Sequence of chain 4.C:
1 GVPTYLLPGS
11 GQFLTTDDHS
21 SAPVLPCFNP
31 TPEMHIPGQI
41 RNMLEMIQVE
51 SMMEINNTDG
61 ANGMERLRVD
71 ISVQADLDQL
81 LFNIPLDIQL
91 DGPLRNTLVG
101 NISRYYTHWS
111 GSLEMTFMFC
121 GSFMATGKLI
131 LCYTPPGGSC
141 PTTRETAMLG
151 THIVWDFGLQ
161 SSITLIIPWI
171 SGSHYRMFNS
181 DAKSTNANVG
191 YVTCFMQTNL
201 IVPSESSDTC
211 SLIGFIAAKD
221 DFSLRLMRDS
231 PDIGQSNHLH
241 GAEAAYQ

Sequence of chain 4.A:
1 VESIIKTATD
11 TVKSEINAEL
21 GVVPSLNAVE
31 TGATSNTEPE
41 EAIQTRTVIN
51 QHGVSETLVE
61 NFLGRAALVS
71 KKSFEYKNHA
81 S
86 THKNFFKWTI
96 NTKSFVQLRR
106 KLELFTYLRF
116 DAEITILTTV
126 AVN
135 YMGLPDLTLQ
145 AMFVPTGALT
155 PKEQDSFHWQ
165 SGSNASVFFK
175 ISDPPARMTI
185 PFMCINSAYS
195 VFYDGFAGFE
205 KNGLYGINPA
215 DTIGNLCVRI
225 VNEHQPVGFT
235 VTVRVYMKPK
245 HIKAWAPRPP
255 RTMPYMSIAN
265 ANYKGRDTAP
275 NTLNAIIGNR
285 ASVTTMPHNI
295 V

Binding-site contacts:
Ligand atom C5 contacts residue PRO231 of chain 4.C at 3.7 Å (hydrophobic).
Ligand atom O4 contacts residue PRO231 of chain 4.C at 3.8 Å.
Ligand atom C11 contacts residue PRO231 of chain 4.C at 3.7 Å (hydrophobic).
Ligand atom C5 contacts residue ASN275 of chain 4.A at 3.6 Å.
Ligand atom O7 contacts residue ARG270 of chain 4.A at 3.8 Å.
Ligand atom O3 contacts residue ASP91 of chain 4.C at 4.0 Å.
Ligand atom O6 contacts residue PRO274 of chain 4.A at 3.7 Å.
Ligand atom C4 contacts residue PRO231 of chain 4.C at 3.5 Å (hydrophobic).
Ligand atom C3 contacts residue ASP232 of chain 4.C at 4.0 Å.
Ligand atom C10 contacts residue ASN275 of chain 4.A at 3.3 Å.
Ligand atom C4 contacts residue ASP91 of chain 4.C at 3.2 Å.
Ligand atom C4 contacts residue PRO274 of chain 4.A at 4.0 Å (hydrophobic).
Ligand atom O4 contacts residue ASP91 of chain 4.C at 2.7 Å (salt-bridge).
Ligand atom O10 contacts residue ARG270 of chain 4.A at 3.3 Å.
Ligand atom C3 contacts residue PRO274 of chain 4.A at 4.1 Å (hydrophobic).
Ligand atom N5 contacts residue ASN275 of chain 4.A at 3.6 Å (h-bond).
Ligand atom C4 contacts residue ASN275 of chain 4.A at 3.8 Å.
Ligand atom C4 contacts residue ARG104 of chain 4.C at 3.9 Å.
Ligand atom C5 contacts residue PRO274 of chain 4.A at 4.0 Å (hydrophobic).
Ligand atom C11 contacts residue GLY234 of chain 4.C at 3.8 Å.
Ligand atom O4 contacts residue ARG95 of chain 4.C at 3.6 Å (salt-bridge).
Ligand atom O7 contacts residue PRO274 of chain 4.A at 3.4 Å.
Ligand atom O4 contacts residue ASN275 of chain 4.A at 3.0 Å (h-bond).
Ligand atom C4 contacts residue ASP232 of chain 4.C at 3.5 Å.
Ligand atom O3 contacts residue GLY282 of chain 4.A at 3.4 Å.
Ligand atom C3 contacts residue PRO274 of chain 4.A at 3.8 Å (hydrophobic).
Ligand atom O6 contacts residue ASP91 of chain 4.C at 3.1 Å.
Ligand atom N5 contacts residue ASP232 of chain 4.C at 4.1 Å.
Ligand atom C3 contacts residue ARG104 of chain 4.C at 3.8 Å.
Ligand atom O1B contacts residue ARG104 of chain 4.C at 2.8 Å (salt-bridge).
Ligand atom N5 contacts residue PRO231 of chain 4.C at 2.9 Å (h-bond).
Ligand atom C6 contacts residue ASP91 of chain 4.C at 3.8 Å.
Ligand atom O4 contacts residue ASP232 of chain 4.C at 2.7 Å (salt-bridge).
Ligand atom C11 contacts residue ASP232 of chain 4.C at 3.8 Å.
Ligand atom O10 contacts residue ASN275 of chain 4.A at 2.9 Å (h-bond).
Ligand atom O3 contacts residue PRO274 of chain 4.A at 3.8 Å.
Ligand atom C11 contacts residue ILE233 of chain 4.C at 3.8 Å (hydrophobic).
Ligand atom C10 contacts residue PRO231 of chain 4.C at 3.8 Å (hydrophobic).
Ligand atom C1 contacts residue ARG104 of chain 4.C at 3.6 Å.
Ligand atom C3 contacts residue ARG95 of chain 4.C at 3.9 Å.

A small-molecule ligand and the protein it binds are described below.
Small molecule (SMILES): CC(=O)N[C@H]1[C@H]([C@H](O)[C@H](O)CO)O[C@@](OC[C@H]2O[C@@H](O[C@H]3[C@H](O)[C@@H](O)[C@H](O)O[C@@H]3CO)[C@H](O)[C@@H](O)[C@H]2O)(C(=O)O)C[C@@H]1O